Binding-site contacts:
Ligand atom C5A contacts residue LEU127 of chain 55.A at 3.8 Å (hydrophobic).
Ligand atom C2B contacts residue ILE184 of chain 55.A at 4.1 Å (hydrophobic).
Ligand atom N3A contacts residue ILE220 of chain 55.A at 4.3 Å.
Ligand atom O1B contacts residue ILE125 of chain 55.A at 4.1 Å.
Ligand atom C4A contacts residue MET146 of chain 55.A at 4.0 Å (hydrophobic).
Ligand atom C6B contacts residue ILE125 of chain 55.A at 3.3 Å (hydrophobic).
Ligand atom C2A contacts residue ILE220 of chain 55.A at 4.1 Å (hydrophobic).
Ligand atom N2 contacts residue MET217 of chain 55.A at 3.1 Å (h-bond).
Ligand atom C4B contacts residue ILE220 of chain 55.A at 4.2 Å (hydrophobic).
Ligand atom C3C contacts residue ILE101 of chain 55.A at 3.8 Å (hydrophobic).
Ligand atom C5A contacts residue TYR145 of chain 55.A at 3.7 Å (hydrophobic).
Ligand atom C1B contacts residue ILE125 of chain 55.A at 3.6 Å (hydrophobic).
Ligand atom C5B contacts residue ILE125 of chain 55.A at 3.5 Å (hydrophobic).
Ligand atom C2C contacts residue MET217 of chain 55.A at 3.9 Å (hydrophobic).
Ligand atom N3A contacts residue TYR147 of chain 55.A at 4.1 Å.
Ligand atom C4B contacts residue ILE125 of chain 55.A at 4.0 Å (hydrophobic).
Ligand atom C2A contacts residue PHE182 of chain 55.A at 4.1 Å (hydrophobic).
Ligand atom O1A contacts residue LEU127 of chain 55.A at 4.1 Å.
Ligand atom CL1 contacts residue ILE125 of chain 55.A at 3.7 Å.
Ligand atom C4A contacts residue TYR145 of chain 55.A at 3.7 Å (hydrophobic).
Ligand atom CL2 contacts residue ILE184 of chain 55.A at 4.2 Å.
Ligand atom C5B contacts residue ILE220 of chain 55.A at 4.3 Å (hydrophobic).
Ligand atom C4 contacts residue LEU103 of chain 55.A at 3.6 Å (hydrophobic).
Ligand atom C2B contacts residue TYR147 of chain 55.A at 3.4 Å (hydrophobic).
Ligand atom O1A contacts residue ILE239 of chain 55.A at 4.3 Å.
Ligand atom C31 contacts residue LEU103 of chain 55.A at 4.1 Å (hydrophobic).
Ligand atom CL2 contacts residue TYR147 of chain 55.A at 2.4 Å.
Ligand atom C3B contacts residue ILE125 of chain 55.A at 4.3 Å (hydrophobic).
Ligand atom N2 contacts residue ASN215 of chain 55.A at 4.0 Å.
Ligand atom C5 contacts residue MET217 of chain 55.A at 3.8 Å (hydrophobic).
Ligand atom C2C contacts residue ILE101 of chain 55.A at 4.2 Å (hydrophobic).
Ligand atom CL1 contacts residue ILE239 of chain 55.A at 4.0 Å.
Ligand atom C3 contacts residue MET217 of chain 55.A at 4.2 Å (hydrophobic).
Ligand atom N3A contacts residue PHE182 of chain 55.A at 4.1 Å.
Ligand atom C3 contacts residue LEU103 of chain 55.A at 4.3 Å (hydrophobic).
Ligand atom O1 contacts residue MET217 of chain 55.A at 2.7 Å (h-bond).
Ligand atom C31 contacts residue MET195 of chain 55.A at 3.9 Å (hydrophobic).
Ligand atom C3B contacts residue TYR147 of chain 55.A at 3.3 Å (hydrophobic).
Ligand atom C2B contacts residue ILE125 of chain 55.A at 4.1 Å (hydrophobic).
Ligand atom CL2 contacts residue LEU187 of chain 55.A at 3.9 Å.

This protein binds this small molecule.
Small molecule (SMILES): Cc1cc(CCCOc2c(Cl)cc(C3=NCCO3)cc2Cl)on1

Sequence of chain 55.A:
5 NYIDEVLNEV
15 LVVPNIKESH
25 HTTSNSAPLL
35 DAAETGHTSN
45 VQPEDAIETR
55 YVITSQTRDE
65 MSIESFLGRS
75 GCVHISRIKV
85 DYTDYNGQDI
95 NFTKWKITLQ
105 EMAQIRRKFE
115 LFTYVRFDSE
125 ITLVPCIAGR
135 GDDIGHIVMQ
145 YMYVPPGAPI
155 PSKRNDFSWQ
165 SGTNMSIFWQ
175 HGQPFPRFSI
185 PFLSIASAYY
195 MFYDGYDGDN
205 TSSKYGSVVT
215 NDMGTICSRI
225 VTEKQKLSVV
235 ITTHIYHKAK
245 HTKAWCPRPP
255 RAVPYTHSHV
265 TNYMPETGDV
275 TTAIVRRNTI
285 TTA